Sequence of chain 1.C:
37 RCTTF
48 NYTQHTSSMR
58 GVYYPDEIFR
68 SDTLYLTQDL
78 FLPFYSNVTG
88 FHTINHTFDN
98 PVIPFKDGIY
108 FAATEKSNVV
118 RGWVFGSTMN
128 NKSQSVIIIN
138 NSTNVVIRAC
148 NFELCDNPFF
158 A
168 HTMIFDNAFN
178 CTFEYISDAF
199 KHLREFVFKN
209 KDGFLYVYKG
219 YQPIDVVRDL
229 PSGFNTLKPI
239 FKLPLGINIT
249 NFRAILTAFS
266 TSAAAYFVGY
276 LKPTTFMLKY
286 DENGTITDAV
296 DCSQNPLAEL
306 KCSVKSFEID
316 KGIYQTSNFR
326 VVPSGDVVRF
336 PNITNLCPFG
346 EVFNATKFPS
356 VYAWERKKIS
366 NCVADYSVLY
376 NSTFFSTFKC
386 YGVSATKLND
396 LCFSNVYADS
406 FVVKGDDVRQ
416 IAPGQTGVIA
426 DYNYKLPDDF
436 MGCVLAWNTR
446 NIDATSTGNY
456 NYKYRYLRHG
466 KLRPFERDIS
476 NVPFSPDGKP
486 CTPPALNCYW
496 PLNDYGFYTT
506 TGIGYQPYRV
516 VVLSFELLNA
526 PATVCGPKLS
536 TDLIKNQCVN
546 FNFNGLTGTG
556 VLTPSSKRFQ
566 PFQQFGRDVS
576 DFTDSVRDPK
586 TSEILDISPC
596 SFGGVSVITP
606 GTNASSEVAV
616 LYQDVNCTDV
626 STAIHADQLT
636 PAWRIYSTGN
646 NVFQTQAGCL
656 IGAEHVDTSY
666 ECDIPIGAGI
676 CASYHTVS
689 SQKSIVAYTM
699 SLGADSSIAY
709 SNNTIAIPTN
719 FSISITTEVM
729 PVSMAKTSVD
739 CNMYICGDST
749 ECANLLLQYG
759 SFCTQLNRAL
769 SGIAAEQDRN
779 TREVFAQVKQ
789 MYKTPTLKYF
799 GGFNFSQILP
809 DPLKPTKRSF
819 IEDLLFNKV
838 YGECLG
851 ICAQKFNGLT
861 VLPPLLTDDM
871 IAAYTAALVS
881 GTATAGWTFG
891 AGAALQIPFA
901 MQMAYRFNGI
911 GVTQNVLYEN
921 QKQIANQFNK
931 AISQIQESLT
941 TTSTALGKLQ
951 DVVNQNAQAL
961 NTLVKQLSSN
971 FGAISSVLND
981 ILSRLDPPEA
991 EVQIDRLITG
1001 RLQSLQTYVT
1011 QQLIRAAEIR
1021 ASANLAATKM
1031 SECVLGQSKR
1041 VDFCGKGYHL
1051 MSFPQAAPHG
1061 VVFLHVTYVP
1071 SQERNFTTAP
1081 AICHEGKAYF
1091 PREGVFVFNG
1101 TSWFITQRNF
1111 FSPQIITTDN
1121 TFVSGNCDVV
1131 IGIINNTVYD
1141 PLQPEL

Binding-site contacts:
Ligand atom C2 contacts residue ASN1075 of chain 1.C at 2.3 Å.
Ligand atom C7 contacts residue ASN1075 of chain 1.C at 3.2 Å.
Ligand atom O7 contacts residue ASN1075 of chain 1.C at 3.3 Å (h-bond).
Ligand atom C8 contacts residue SER705 of chain 1.C at 4.2 Å.
Ligand atom C8 contacts residue GLU1073 of chain 1.C at 3.6 Å.
Ligand atom C8 contacts residue ILE706 of chain 1.C at 4.0 Å (hydrophobic).
Ligand atom C1 contacts residue ASN1075 of chain 1.C at 1.4 Å.
Ligand atom C8 contacts residue ARG1074 of chain 1.C at 3.9 Å.
Ligand atom O7 contacts residue SER705 of chain 1.C at 4.1 Å.
Ligand atom N2 contacts residue ASN1075 of chain 1.C at 2.8 Å (h-bond).
Ligand atom C8 contacts residue ALA707 of chain 1.C at 3.6 Å (hydrophobic).
Ligand atom O5 contacts residue ASN1075 of chain 1.C at 2.4 Å (h-bond).
Ligand atom C3 contacts residue ASN1075 of chain 1.C at 3.6 Å.
Ligand atom C1 contacts residue GLN896 of chain 1.B at 4.2 Å.
Ligand atom C4 contacts residue ASN1075 of chain 1.C at 4.2 Å.
Ligand atom C8 contacts residue ASN1075 of chain 1.C at 3.8 Å.
Ligand atom C5 contacts residue ASN1075 of chain 1.C at 3.7 Å.

A protein and the small-molecule ligand that binds it are described below.
Small molecule (SMILES): CC(=O)N[C@H]1[C@H](O[C@H]2[C@H](O)[C@@H](NC(C)=O)CO[C@@H]2CO)O[C@H](CO)[C@@H](O[C@@H]2O[C@H](CO)[C@@H](O)[C@H](O)[C@@H]2O)[C@@H]1O

Sequence of chain 1.B:
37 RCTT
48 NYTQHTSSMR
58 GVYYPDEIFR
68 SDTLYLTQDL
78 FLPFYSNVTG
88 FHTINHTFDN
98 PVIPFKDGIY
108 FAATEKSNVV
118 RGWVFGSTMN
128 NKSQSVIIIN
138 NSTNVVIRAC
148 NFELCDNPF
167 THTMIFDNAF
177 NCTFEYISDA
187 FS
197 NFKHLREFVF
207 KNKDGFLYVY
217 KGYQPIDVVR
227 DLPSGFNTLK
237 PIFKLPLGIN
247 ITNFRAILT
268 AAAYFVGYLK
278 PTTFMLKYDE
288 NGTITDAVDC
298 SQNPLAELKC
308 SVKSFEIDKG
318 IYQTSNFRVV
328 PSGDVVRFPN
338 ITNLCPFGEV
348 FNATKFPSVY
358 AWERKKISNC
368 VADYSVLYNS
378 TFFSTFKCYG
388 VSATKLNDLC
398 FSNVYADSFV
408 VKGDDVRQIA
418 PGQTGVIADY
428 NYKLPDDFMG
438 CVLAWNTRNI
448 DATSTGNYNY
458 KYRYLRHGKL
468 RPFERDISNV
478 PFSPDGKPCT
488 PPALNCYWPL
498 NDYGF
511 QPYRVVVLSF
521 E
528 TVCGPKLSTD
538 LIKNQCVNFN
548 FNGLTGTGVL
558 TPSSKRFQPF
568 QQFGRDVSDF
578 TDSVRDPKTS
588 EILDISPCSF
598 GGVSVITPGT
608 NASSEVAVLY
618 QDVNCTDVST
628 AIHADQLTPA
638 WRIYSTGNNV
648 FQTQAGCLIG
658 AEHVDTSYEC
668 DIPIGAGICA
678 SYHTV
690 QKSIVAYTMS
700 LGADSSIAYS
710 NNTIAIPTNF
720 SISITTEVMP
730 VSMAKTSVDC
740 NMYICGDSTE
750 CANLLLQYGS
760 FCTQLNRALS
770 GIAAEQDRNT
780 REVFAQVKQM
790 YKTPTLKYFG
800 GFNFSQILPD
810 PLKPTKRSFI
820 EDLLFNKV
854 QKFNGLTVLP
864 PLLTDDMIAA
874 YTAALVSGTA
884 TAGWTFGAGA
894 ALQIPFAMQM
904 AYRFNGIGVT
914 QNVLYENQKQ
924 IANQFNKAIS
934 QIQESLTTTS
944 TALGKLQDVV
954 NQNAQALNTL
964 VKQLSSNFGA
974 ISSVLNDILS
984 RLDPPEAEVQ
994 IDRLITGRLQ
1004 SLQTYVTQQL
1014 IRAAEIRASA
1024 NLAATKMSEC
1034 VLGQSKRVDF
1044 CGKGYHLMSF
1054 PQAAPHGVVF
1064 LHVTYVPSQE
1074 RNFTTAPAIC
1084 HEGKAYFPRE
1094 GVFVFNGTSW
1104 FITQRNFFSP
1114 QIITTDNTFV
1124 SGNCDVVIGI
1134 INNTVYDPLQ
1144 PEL